Sequence of chain 1.E:
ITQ

Sequence of chain 1.B:
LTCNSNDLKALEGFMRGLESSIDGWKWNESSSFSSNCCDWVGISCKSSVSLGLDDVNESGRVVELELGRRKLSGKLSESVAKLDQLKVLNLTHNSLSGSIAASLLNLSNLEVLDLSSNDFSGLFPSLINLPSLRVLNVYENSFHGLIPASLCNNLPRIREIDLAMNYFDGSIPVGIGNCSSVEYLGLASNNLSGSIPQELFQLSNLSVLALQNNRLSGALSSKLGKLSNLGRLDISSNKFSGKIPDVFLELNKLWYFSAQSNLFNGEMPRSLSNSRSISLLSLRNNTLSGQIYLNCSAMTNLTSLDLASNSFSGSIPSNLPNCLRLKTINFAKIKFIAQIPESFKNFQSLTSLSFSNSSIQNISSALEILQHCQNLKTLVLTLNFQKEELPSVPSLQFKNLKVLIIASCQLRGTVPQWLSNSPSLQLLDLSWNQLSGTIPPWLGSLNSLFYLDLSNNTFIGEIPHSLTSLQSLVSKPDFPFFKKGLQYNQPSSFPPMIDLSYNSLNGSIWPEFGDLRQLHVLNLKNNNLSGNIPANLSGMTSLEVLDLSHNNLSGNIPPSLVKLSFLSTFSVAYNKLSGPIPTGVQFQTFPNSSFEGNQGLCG

Binding-site contacts:
Ligand atom C1 contacts residue SER264 of chain 1.B at 3.6 Å.
Ligand atom C6 contacts residue ASN288 of chain 1.B at 3.9 Å.
Ligand atom O7 contacts residue ARG287 of chain 1.B at 3.4 Å (salt-bridge).
Ligand atom C5 contacts residue SER264 of chain 1.B at 4.4 Å.
Ligand atom C4 contacts residue ASN288 of chain 1.B at 4.2 Å.
Ligand atom C7 contacts residue ARG287 of chain 1.B at 4.4 Å.
Ligand atom C1 contacts residue ASN288 of chain 1.B at 1.4 Å.
Ligand atom O7 contacts residue GLN5 of chain 1.E at 4.0 Å.
Ligand atom C4 contacts residue SER264 of chain 1.B at 4.3 Å.
Ligand atom O6 contacts residue ASN289 of chain 1.B at 4.4 Å.
Ligand atom C5 contacts residue ASN288 of chain 1.B at 3.6 Å.
Ligand atom N2 contacts residue SER264 of chain 1.B at 4.1 Å.
Ligand atom O5 contacts residue SER264 of chain 1.B at 3.5 Å.
Ligand atom O6 contacts residue ASN288 of chain 1.B at 2.9 Å (h-bond).
Ligand atom O6 contacts residue SER264 of chain 1.B at 4.4 Å.
Ligand atom C2 contacts residue ASN288 of chain 1.B at 2.5 Å.
Ligand atom C6 contacts residue LEU266 of chain 1.B at 4.3 Å (hydrophobic).
Ligand atom C6 contacts residue SER264 of chain 1.B at 4.1 Å.
Ligand atom C3 contacts residue ASN288 of chain 1.B at 3.8 Å.
Ligand atom O7 contacts residue ASN288 of chain 1.B at 3.3 Å (h-bond).
Ligand atom N2 contacts residue ASN288 of chain 1.B at 3.0 Å (h-bond).
Ligand atom C8 contacts residue GLN5 of chain 1.E at 4.4 Å.
Ligand atom C2 contacts residue SER264 of chain 1.B at 3.6 Å.
Ligand atom C7 contacts residue ASN288 of chain 1.B at 3.0 Å.
Ligand atom O5 contacts residue ASN288 of chain 1.B at 2.4 Å (h-bond).
Ligand atom C8 contacts residue ASN288 of chain 1.B at 3.7 Å.
Ligand atom O6 contacts residue LEU266 of chain 1.B at 4.2 Å.
Ligand atom O6 contacts residue ASN265 of chain 1.B at 2.8 Å (h-bond).
Ligand atom C6 contacts residue ASN265 of chain 1.B at 3.3 Å.

This protein binds this small molecule.
Small molecule (SMILES): CC(=O)N[C@@H]1[C@@H](O)[C@H](O)[C@@H](CO)O[C@H]1O